This protein binds this small molecule.
Small molecule (SMILES): CC(=O)N[C@@H]1[C@@H](O)[C@H](O)[C@@H](CO)O[C@H]1O

Sequence of chain 1.A:
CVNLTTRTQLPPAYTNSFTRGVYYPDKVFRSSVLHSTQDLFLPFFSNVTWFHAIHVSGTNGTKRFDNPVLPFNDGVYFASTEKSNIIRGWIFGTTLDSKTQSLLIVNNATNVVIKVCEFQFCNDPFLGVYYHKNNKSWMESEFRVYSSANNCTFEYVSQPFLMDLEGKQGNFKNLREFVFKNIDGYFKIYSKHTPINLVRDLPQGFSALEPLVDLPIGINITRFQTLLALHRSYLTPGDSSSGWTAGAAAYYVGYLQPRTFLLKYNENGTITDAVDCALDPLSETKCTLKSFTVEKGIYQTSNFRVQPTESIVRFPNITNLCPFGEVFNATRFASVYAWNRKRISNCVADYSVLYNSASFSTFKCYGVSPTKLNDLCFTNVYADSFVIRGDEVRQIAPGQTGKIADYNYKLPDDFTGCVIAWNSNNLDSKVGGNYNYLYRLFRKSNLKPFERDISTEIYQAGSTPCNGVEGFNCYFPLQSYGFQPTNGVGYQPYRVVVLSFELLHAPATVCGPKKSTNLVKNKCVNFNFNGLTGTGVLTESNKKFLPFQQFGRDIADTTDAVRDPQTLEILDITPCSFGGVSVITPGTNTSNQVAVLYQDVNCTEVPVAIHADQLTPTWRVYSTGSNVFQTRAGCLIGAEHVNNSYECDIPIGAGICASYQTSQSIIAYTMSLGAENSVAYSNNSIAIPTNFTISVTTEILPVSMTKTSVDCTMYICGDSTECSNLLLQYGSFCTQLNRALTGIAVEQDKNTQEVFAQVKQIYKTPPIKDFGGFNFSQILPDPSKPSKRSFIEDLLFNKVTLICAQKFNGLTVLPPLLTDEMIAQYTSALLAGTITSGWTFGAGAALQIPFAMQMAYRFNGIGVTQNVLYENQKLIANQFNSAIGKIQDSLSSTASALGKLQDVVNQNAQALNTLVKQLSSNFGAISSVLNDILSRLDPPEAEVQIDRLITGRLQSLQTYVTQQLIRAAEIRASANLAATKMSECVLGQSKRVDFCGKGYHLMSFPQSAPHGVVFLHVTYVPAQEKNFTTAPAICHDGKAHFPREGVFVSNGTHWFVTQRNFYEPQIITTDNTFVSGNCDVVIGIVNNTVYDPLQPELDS

Binding-site contacts:
Ligand atom C2 contacts residue THR630 of chain 1.A at 4.2 Å.
Ligand atom O7 contacts residue PHE59 of chain 1.A at 4.3 Å.
Ligand atom O7 contacts residue ASN30 of chain 1.A at 3.5 Å.
Ligand atom C8 contacts residue ASN30 of chain 1.A at 4.3 Å.
Ligand atom O5 contacts residue ASN61 of chain 1.A at 2.9 Å (h-bond).
Ligand atom C5 contacts residue ASN61 of chain 1.A at 4.0 Å.
Ligand atom O6 contacts residue ASN61 of chain 1.A at 4.0 Å.
Ligand atom C1 contacts residue ASN61 of chain 1.A at 2.9 Å.
Ligand atom C2 contacts residue ASN61 of chain 1.A at 4.2 Å.
Ligand atom N2 contacts residue THR630 of chain 1.A at 4.3 Å.
Ligand atom C8 contacts residue THR29 of chain 1.A at 4.3 Å.